Binding-site contacts:
Ligand atom C1 contacts residue ASN404 of chain 1.U at 4.1 Å.
Ligand atom O6 contacts residue ASN404 of chain 1.U at 4.4 Å.
Ligand atom O7 contacts residue ILE364 of chain 1.U at 3.4 Å.
Ligand atom C4 contacts residue ASN404 of chain 1.U at 2.4 Å.
Ligand atom C5 contacts residue ASP302 of chain 1.U at 4.5 Å.
Ligand atom O4 contacts residue PHE403 of chain 1.U at 2.8 Å (h-bond).
Ligand atom C8 contacts residue ILE364 of chain 1.U at 4.5 Å (hydrophobic).
Ligand atom O6 contacts residue ASN327 of chain 1.U at 4.4 Å.
Ligand atom C4 contacts residue PHE403 of chain 1.U at 3.5 Å (hydrophobic).
Ligand atom N2 contacts residue ASN404 of chain 1.U at 3.5 Å (h-bond).
Ligand atom C7 contacts residue ASN404 of chain 1.U at 4.2 Å.
Ligand atom O7 contacts residue ASN404 of chain 1.U at 4.3 Å.
Ligand atom C3 contacts residue PHE403 of chain 1.U at 3.9 Å (hydrophobic).
Ligand atom C5 contacts residue ASN404 of chain 1.U at 3.8 Å.
Ligand atom O4 contacts residue ASP302 of chain 1.U at 3.1 Å (salt-bridge).
Ligand atom O4 contacts residue ASN404 of chain 1.U at 2.9 Å (h-bond).
Ligand atom O5 contacts residue ASN404 of chain 1.U at 4.2 Å.
Ligand atom C6 contacts residue ASP302 of chain 1.U at 3.8 Å.
Ligand atom C7 contacts residue ILE364 of chain 1.U at 4.4 Å (hydrophobic).
Ligand atom C2 contacts residue ASN404 of chain 1.U at 2.8 Å.
Ligand atom O6 contacts residue ASP302 of chain 1.U at 3.8 Å.
Ligand atom C3 contacts residue ASN404 of chain 1.U at 2.1 Å.
Ligand atom C4 contacts residue ASP302 of chain 1.U at 4.3 Å.

Sequence of chain 1.U:
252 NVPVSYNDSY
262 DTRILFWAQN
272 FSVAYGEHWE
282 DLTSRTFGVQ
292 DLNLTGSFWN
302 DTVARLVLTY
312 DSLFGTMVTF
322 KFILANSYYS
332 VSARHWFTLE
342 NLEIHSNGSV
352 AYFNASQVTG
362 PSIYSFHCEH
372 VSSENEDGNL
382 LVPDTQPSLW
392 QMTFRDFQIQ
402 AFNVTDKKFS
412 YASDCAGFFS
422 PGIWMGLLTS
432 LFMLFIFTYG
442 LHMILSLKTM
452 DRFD

A small-molecule ligand and the protein it binds are described below.
Small molecule (SMILES): CC(=O)N[C@@H]1[C@@H](O)[C@H](O)[C@@H](CO)O[C@H]1O